Sequence of chain 1.C:
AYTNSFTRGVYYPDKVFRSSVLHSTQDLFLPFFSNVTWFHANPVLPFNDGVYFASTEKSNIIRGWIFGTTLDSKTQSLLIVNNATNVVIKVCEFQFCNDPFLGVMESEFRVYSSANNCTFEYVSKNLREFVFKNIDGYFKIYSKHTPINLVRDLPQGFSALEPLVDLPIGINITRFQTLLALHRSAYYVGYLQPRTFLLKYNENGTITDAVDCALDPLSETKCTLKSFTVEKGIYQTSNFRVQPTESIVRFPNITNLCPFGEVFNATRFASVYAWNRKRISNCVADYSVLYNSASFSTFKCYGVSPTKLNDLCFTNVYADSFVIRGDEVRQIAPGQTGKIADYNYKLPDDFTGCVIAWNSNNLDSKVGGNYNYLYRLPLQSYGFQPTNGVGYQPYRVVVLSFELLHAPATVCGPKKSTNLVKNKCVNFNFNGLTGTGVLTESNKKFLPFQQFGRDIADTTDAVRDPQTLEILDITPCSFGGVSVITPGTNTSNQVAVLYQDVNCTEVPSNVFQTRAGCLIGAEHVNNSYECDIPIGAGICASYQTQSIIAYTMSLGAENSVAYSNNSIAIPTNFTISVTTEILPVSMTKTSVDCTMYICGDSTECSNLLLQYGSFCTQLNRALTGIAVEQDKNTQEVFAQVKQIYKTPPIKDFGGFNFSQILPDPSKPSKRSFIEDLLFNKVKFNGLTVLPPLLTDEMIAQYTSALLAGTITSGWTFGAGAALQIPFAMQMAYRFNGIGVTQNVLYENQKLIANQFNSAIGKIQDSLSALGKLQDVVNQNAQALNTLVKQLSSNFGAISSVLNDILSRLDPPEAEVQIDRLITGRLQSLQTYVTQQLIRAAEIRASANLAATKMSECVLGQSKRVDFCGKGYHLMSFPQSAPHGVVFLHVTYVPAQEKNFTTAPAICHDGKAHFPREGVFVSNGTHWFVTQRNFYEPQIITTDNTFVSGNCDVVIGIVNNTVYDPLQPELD

A small-molecule ligand and the protein it binds are described below.
Small molecule (SMILES): CC(=O)N[C@H]1[C@H](O[C@H]2[C@H](O)[C@@H](NC(C)=O)CO[C@@H]2CO)O[C@H](CO)[C@@H](O)[C@@H]1O

Binding-site contacts:
Ligand atom C2 contacts residue ASN709 of chain 1.B at 2.5 Å.
Ligand atom C1 contacts residue ASN709 of chain 1.B at 1.4 Å.
Ligand atom O5 contacts residue ASN709 of chain 1.B at 2.4 Å (h-bond).
Ligand atom C8 contacts residue ILE1130 of chain 1.B at 4.4 Å (hydrophobic).
Ligand atom C8 contacts residue GLY1131 of chain 1.B at 3.7 Å.
Ligand atom C4 contacts residue ASN709 of chain 1.B at 4.3 Å.
Ligand atom C5 contacts residue ASN709 of chain 1.B at 3.7 Å.
Ligand atom C7 contacts residue ASN709 of chain 1.B at 3.5 Å.
Ligand atom C1 contacts residue ASP796 of chain 1.C at 3.8 Å.
Ligand atom C3 contacts residue ASN709 of chain 1.B at 3.8 Å.
Ligand atom C8 contacts residue ASN709 of chain 1.B at 4.5 Å.
Ligand atom O7 contacts residue ILE1130 of chain 1.B at 4.2 Å.
Ligand atom O7 contacts residue ASN709 of chain 1.B at 3.9 Å.
Ligand atom C2 contacts residue ASP796 of chain 1.C at 4.5 Å.
Ligand atom O5 contacts residue ASP796 of chain 1.C at 3.5 Å (salt-bridge).
Ligand atom N2 contacts residue ASN709 of chain 1.B at 2.8 Å (h-bond).

Sequence of chain 1.B:
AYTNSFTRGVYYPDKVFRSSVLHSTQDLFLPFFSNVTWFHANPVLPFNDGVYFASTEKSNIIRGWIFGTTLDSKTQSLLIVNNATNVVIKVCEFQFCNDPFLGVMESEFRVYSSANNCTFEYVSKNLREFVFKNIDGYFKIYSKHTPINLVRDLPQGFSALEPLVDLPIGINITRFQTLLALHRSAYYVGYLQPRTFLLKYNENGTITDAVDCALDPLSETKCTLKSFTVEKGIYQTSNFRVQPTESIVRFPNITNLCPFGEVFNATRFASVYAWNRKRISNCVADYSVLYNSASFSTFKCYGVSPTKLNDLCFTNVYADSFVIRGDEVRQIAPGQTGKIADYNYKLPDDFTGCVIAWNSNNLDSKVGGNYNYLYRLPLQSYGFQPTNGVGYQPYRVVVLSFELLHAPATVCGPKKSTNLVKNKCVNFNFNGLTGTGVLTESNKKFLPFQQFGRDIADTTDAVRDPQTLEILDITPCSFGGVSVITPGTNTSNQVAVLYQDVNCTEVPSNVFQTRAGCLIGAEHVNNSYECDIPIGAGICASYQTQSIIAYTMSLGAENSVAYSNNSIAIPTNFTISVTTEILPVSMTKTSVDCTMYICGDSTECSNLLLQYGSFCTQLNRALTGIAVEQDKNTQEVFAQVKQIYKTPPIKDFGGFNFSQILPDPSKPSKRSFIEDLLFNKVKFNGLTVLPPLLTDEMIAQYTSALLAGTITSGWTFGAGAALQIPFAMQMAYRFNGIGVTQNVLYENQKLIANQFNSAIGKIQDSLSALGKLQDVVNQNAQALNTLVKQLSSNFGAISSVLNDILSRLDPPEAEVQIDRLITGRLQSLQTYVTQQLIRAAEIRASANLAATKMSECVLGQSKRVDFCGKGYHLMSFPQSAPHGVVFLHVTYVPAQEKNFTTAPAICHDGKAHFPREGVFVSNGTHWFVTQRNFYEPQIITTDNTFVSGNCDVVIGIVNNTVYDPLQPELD